Sequence of chain 1.A:
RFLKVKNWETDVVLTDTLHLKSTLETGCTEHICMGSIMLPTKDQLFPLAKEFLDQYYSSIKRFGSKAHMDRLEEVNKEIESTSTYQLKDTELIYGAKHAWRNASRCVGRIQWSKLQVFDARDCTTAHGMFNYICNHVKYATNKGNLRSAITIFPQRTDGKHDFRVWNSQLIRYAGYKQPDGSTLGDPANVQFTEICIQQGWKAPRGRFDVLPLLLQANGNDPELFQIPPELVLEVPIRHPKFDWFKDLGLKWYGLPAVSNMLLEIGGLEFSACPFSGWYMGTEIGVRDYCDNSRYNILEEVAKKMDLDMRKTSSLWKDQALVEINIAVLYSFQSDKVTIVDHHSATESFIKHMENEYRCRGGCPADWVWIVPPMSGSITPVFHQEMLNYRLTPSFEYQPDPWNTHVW

The small molecule below binds the protein below.
Small molecule (SMILES): Cc1cc(N)nc(C[C@@H]2CNC[C@@H]2OCCNCC(F)(F)c2ccc(F)cc2)c1

Binding-site contacts:
Ligand atom F14 contacts residue HEM1 of chain 1.C at 3.1 Å.
Ligand atom C16 contacts residue GLU296 of chain 1.A at 3.0 Å.
Ligand atom C5A contacts residue TYR410 of chain 1.A at 3.4 Å (hydrophobic).
Ligand atom C2' contacts residue HEM1 of chain 1.C at 2.9 Å.
Ligand atom N2 contacts residue HEM1 of chain 1.C at 2.8 Å (h-bond).
Ligand atom O1 contacts residue HEM1 of chain 1.C at 3.4 Å (h-bond).
Ligand atom F14 contacts residue PRO269 of chain 1.A at 3.8 Å.
Ligand atom C15 contacts residue HEM1 of chain 1.C at 3.5 Å.
Ligand atom C4A contacts residue TYR410 of chain 1.A at 3.5 Å (hydrophobic).
Ligand atom C12 contacts residue VAL271 of chain 1.A at 3.8 Å (hydrophobic).
Ligand atom N6A contacts residue TYR410 of chain 1.A at 3.7 Å.
Ligand atom C1 contacts residue GLN182 of chain 1.A at 3.5 Å.
Ligand atom C5' contacts residue H4B1 of chain 1.D at 3.3 Å.
Ligand atom F14 contacts residue GLY290 of chain 1.A at 2.9 Å.
Ligand atom C4 contacts residue HEM1 of chain 1.C at 3.7 Å.
Ligand atom C2A contacts residue HEM1 of chain 1.C at 3.7 Å.
Ligand atom C6A contacts residue TYR410 of chain 1.A at 3.4 Å (hydrophobic).
Ligand atom C15 contacts residue TRP291 of chain 1.A at 3.5 Å (hydrophobic).
Ligand atom C2' contacts residue H4B1 of chain 1.D at 3.5 Å.
Ligand atom F6 contacts residue GLU296 of chain 1.A at 2.9 Å.
Ligand atom N1' contacts residue H4B1 of chain 1.D at 2.8 Å (h-bond).
Ligand atom F6 contacts residue HEM1 of chain 1.C at 3.0 Å.
Ligand atom C5' contacts residue TRP382 of chain 1.A at 3.6 Å (hydrophobic).
Ligand atom C2 contacts residue GLN182 of chain 1.A at 3.2 Å.
Ligand atom F5 contacts residue VAL271 of chain 1.A at 3.7 Å.
Ligand atom C3 contacts residue GLU296 of chain 1.A at 3.5 Å.
Ligand atom N1' contacts residue HEM1 of chain 1.C at 2.8 Å (h-bond).
Ligand atom C13 contacts residue HEM1 of chain 1.C at 3.6 Å.
Ligand atom C4 contacts residue GLU296 of chain 1.A at 3.6 Å.
Ligand atom F14 contacts residue TRP291 of chain 1.A at 2.9 Å.
Ligand atom C1 contacts residue HEM1 of chain 1.C at 3.4 Å.
Ligand atom N1A contacts residue HEM1 of chain 1.C at 2.6 Å (h-bond).
Ligand atom C3 contacts residue HEM1 of chain 1.C at 3.7 Å.
Ligand atom C2 contacts residue HEM1 of chain 1.C at 3.7 Å.
Ligand atom C3' contacts residue HEM1 of chain 1.C at 3.7 Å.
Ligand atom C14 contacts residue HEM1 of chain 1.C at 3.3 Å.
Ligand atom C8A contacts residue TRP10 of chain 1.B at 3.6 Å (hydrophobic).
Ligand atom F5 contacts residue HEM1 of chain 1.C at 3.3 Å.
Ligand atom C6A contacts residue HEM1 of chain 1.C at 3.3 Å.
Ligand atom N6A contacts residue HEM1 of chain 1.C at 2.7 Å (h-bond).

Sequence of chain 1.B:
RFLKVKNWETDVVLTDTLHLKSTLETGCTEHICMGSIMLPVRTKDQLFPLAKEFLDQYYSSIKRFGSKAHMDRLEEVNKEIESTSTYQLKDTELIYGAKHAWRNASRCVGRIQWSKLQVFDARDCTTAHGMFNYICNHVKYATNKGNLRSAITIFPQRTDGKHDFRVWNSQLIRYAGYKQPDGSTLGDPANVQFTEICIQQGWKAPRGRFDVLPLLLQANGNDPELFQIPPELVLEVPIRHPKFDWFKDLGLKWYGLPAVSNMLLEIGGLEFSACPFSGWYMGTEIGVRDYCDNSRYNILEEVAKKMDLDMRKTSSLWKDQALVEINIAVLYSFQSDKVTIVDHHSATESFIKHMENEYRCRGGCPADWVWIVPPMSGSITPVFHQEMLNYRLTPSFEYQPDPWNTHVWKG